Sequence of chain 1.B:
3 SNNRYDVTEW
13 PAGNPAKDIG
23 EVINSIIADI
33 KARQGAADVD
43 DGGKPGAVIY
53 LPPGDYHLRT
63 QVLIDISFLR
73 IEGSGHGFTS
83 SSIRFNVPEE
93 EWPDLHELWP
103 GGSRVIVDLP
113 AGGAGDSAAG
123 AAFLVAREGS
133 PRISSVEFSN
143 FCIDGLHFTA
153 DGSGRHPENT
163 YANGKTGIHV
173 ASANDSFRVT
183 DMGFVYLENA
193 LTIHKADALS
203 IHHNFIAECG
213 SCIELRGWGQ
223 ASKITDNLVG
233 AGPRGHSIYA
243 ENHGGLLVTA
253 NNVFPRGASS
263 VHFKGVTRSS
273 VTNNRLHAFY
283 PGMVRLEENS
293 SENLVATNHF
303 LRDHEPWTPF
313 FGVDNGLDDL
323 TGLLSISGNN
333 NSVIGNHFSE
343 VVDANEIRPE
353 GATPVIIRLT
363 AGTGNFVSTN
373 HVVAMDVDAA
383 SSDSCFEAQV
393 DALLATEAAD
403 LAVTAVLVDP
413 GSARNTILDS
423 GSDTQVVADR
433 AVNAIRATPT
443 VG

Binding-site contacts:
Ligand atom C8 contacts residue ASP199 of chain 1.B at 3.7 Å.
Ligand atom O5 contacts residue SER82 of chain 1.A at 3.4 Å.
Ligand atom O7 contacts residue GLU210 of chain 1.A at 3.6 Å.
Ligand atom O9 contacts residue ASP199 of chain 1.B at 3.0 Å (salt-bridge).
Ligand atom C11 contacts residue ASP199 of chain 1.B at 3.2 Å.
Ligand atom C4 contacts residue ASP177 of chain 1.B at 3.8 Å.
Ligand atom C2 contacts residue GLN391 of chain 1.A at 3.7 Å.
Ligand atom O4 contacts residue PRO257 of chain 1.A at 2.6 Å (h-bond).
Ligand atom O contacts residue GLU210 of chain 1.A at 2.8 Å (salt-bridge).
Ligand atom O9 contacts residue ALA223 of chain 1.B at 3.2 Å.
Ligand atom C5 contacts residue GLN391 of chain 1.A at 3.6 Å.
Ligand atom C9 contacts residue SER84 of chain 1.A at 3.4 Å.
Ligand atom C7 contacts residue ASP177 of chain 1.B at 3.4 Å.
Ligand atom C9 contacts residue GLU210 of chain 1.A at 3.6 Å.
Ligand atom O8 contacts residue ARG258 of chain 1.A at 3.7 Å.
Ligand atom C1 contacts residue GLU210 of chain 1.A at 3.3 Å.
Ligand atom C7 contacts residue ASP199 of chain 1.B at 3.6 Å.
Ligand atom O1 contacts residue GLN391 of chain 1.A at 3.1 Å (h-bond).
Ligand atom C9 contacts residue ARG258 of chain 1.A at 3.8 Å.
Ligand atom C contacts residue GLU210 of chain 1.A at 3.8 Å.
Ligand atom O5 contacts residue ASP177 of chain 1.B at 2.9 Å (salt-bridge).
Ligand atom O6 contacts residue ALA200 of chain 1.B at 3.3 Å.
Ligand atom C3 contacts residue PRO257 of chain 1.A at 3.3 Å (hydrophobic).
Ligand atom O7 contacts residue ARG258 of chain 1.A at 2.9 Å (salt-bridge).
Ligand atom O2 contacts residue ARG258 of chain 1.A at 3.0 Å (salt-bridge).
Ligand atom C10 contacts residue GLN391 of chain 1.A at 3.4 Å.
Ligand atom O2 contacts residue GLN391 of chain 1.A at 3.3 Å (h-bond).
Ligand atom C6 contacts residue PRO257 of chain 1.A at 3.3 Å (hydrophobic).
Ligand atom C6 contacts residue ARG258 of chain 1.A at 3.6 Å.
Ligand atom C9 contacts residue TRP309 of chain 1.A at 3.6 Å (hydrophobic).
Ligand atom O7 contacts residue TRP309 of chain 1.A at 3.8 Å.
Ligand atom O6 contacts residue ASP177 of chain 1.B at 2.5 Å (salt-bridge).
Ligand atom O1 contacts residue CYS387 of chain 1.A at 3.7 Å.
Ligand atom O3 contacts residue PHE256 of chain 1.A at 3.5 Å.
Ligand atom O8 contacts residue GLN391 of chain 1.A at 2.9 Å (h-bond).
Ligand atom O6 contacts residue ASP199 of chain 1.B at 3.7 Å.
Ligand atom O7 contacts residue SER84 of chain 1.A at 2.7 Å (h-bond).
Ligand atom O6 contacts residue PHE207 of chain 1.A at 3.7 Å.
Ligand atom C10 contacts residue PRO257 of chain 1.A at 3.5 Å (hydrophobic).
Ligand atom O8 contacts residue PHE281 of chain 1.A at 3.7 Å.

This small molecule binds to this protein.
Small molecule (SMILES): OC[C@H]1O[C@@]2(CO[C@]3(CO)O[C@H](CO)[C@@H](O)[C@@H]3O2)[C@@H](O)[C@@H]1O

Sequence of chain 1.A:
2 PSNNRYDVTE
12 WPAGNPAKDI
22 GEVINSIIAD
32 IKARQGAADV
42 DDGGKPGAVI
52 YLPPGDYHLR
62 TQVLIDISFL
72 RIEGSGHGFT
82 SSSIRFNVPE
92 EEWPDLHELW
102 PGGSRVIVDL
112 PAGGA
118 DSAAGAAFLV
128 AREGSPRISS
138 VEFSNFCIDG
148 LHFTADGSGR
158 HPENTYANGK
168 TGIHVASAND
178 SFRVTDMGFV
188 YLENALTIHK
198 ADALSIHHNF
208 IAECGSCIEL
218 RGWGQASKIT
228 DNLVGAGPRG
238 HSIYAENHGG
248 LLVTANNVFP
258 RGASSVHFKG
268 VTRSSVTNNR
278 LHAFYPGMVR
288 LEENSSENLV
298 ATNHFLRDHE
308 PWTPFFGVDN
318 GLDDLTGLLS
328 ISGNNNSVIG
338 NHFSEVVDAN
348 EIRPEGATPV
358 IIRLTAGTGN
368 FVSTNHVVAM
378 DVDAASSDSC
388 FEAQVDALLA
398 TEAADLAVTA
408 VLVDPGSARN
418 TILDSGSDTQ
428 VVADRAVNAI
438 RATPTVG